A protein and the small-molecule ligand that binds it are described below.
Small molecule (SMILES): C[C@H](O)[C@H](N)[C@@H]1O[C@](O)(C(=O)O)C[C@H](O)[C@@H]1N

Binding-site contacts:
Ligand atom O4 contacts residue SER398 of chain 1.E at 4.2 Å.
Ligand atom O1A contacts residue SER398 of chain 1.E at 3.7 Å.
Ligand atom C2 contacts residue SER398 of chain 1.E at 1.5 Å.
Ligand atom C1 contacts residue SER398 of chain 1.E at 2.8 Å.
Ligand atom C6 contacts residue SER398 of chain 1.E at 3.2 Å.
Ligand atom C5 contacts residue SER398 of chain 1.E at 3.8 Å.
Ligand atom O1B contacts residue SER398 of chain 1.E at 3.5 Å (h-bond).
Ligand atom O6 contacts residue SER398 of chain 1.E at 2.3 Å (h-bond).
Ligand atom C3 contacts residue SER398 of chain 1.E at 2.0 Å.
Ligand atom C4 contacts residue SER398 of chain 1.E at 3.3 Å.
Ligand atom O8 contacts residue SER398 of chain 1.E at 3.5 Å.

Sequence of chain 1.E:
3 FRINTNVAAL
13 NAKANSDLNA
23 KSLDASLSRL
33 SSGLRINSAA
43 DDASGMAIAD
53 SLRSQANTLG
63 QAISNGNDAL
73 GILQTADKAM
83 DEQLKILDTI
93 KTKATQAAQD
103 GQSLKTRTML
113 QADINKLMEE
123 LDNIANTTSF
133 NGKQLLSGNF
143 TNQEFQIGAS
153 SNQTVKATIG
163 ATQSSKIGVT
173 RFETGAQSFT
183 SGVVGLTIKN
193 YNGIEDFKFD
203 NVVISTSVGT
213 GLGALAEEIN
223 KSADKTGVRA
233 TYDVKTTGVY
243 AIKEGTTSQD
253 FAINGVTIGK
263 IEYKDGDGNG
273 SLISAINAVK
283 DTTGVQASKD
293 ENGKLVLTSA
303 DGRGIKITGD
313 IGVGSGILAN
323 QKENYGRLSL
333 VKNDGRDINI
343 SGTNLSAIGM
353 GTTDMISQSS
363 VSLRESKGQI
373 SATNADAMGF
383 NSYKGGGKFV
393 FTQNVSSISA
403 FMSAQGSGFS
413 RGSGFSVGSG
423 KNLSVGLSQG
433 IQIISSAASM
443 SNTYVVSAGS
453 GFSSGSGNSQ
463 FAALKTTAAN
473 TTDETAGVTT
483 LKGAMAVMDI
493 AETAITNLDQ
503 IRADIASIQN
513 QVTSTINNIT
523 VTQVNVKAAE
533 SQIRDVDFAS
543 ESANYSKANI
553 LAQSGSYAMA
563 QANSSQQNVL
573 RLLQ